Binding-site contacts:
Ligand atom C5 contacts residue ASN70 of chain 1.A at 3.7 Å.
Ligand atom O7 contacts residue ASN70 of chain 1.A at 3.9 Å.
Ligand atom O6 contacts residue ASN70 of chain 1.A at 4.3 Å.
Ligand atom C3 contacts residue ASN70 of chain 1.A at 4.5 Å.
Ligand atom N2 contacts residue ASN70 of chain 1.A at 3.8 Å.
Ligand atom C2 contacts residue ASN70 of chain 1.A at 3.3 Å.
Ligand atom O5 contacts residue ASN70 of chain 1.A at 2.5 Å (h-bond).
Ligand atom C1 contacts residue ASN70 of chain 1.A at 1.9 Å.
Ligand atom C7 contacts residue ASN70 of chain 1.A at 4.1 Å.

Sequence of chain 1.A:
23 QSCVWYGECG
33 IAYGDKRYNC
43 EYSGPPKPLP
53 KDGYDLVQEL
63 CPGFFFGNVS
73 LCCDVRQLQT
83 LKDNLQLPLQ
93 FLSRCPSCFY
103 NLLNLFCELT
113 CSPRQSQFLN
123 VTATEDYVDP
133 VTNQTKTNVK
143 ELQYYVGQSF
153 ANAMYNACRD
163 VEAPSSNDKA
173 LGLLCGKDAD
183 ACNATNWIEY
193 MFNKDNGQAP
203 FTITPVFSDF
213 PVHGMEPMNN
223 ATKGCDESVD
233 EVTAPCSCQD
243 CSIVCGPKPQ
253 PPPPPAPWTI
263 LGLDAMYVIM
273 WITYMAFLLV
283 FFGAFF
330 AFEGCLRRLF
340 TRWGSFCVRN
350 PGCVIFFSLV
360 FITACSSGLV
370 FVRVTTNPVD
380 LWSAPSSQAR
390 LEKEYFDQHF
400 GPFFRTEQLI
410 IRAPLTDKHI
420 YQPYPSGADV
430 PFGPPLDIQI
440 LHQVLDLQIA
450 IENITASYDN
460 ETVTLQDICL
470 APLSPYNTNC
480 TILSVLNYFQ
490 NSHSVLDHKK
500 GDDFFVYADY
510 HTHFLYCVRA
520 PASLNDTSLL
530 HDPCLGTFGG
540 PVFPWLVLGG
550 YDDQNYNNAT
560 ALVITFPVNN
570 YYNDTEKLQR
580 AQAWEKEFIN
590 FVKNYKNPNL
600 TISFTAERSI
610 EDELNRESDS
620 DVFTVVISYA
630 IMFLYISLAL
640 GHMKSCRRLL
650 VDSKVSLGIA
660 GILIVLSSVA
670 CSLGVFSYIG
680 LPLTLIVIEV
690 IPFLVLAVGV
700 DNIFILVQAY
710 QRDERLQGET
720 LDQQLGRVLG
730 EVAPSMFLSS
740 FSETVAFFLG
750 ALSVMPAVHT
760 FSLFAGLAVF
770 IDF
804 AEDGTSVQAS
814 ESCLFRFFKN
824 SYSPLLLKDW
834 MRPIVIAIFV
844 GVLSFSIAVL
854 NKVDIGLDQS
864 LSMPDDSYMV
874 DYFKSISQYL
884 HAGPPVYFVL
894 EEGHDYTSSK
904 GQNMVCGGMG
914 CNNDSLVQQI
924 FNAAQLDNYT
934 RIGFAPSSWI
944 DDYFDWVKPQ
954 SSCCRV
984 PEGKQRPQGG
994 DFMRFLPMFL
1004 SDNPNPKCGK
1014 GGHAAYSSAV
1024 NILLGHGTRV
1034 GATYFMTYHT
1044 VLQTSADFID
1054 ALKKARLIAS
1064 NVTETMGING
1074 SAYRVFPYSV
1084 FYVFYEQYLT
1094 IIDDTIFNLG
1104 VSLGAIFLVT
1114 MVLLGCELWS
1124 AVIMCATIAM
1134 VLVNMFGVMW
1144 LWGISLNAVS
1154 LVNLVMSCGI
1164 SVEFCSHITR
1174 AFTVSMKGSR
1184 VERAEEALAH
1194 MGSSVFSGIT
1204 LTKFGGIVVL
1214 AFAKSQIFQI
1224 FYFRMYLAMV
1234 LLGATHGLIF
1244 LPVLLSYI

A protein and the small-molecule ligand that binds it are described below.
Small molecule (SMILES): CC(=O)N[C@@H]1[C@@H](O)[C@H](O)[C@@H](CO)O[C@H]1O